A protein and the small-molecule ligand that binds it are described below.
Small molecule (SMILES): CC(=O)N[C@@H]1[C@@H](O)[C@H](O)[C@@H](CO)O[C@H]1O

Binding-site contacts:
Ligand atom C1 contacts residue ASN323 of chain 1.A at 1.4 Å.
Ligand atom C3 contacts residue ASN323 of chain 1.A at 3.8 Å.
Ligand atom C5 contacts residue ASN323 of chain 1.A at 3.7 Å.
Ligand atom N2 contacts residue ASN323 of chain 1.A at 2.9 Å (h-bond).
Ligand atom C2 contacts residue ASN323 of chain 1.A at 2.5 Å.
Ligand atom C4 contacts residue ASN323 of chain 1.A at 4.3 Å.
Ligand atom O7 contacts residue ASN323 of chain 1.A at 3.7 Å.
Ligand atom C7 contacts residue ASN323 of chain 1.A at 3.5 Å.
Ligand atom O5 contacts residue ASN323 of chain 1.A at 2.4 Å (h-bond).

Sequence of chain 1.A:
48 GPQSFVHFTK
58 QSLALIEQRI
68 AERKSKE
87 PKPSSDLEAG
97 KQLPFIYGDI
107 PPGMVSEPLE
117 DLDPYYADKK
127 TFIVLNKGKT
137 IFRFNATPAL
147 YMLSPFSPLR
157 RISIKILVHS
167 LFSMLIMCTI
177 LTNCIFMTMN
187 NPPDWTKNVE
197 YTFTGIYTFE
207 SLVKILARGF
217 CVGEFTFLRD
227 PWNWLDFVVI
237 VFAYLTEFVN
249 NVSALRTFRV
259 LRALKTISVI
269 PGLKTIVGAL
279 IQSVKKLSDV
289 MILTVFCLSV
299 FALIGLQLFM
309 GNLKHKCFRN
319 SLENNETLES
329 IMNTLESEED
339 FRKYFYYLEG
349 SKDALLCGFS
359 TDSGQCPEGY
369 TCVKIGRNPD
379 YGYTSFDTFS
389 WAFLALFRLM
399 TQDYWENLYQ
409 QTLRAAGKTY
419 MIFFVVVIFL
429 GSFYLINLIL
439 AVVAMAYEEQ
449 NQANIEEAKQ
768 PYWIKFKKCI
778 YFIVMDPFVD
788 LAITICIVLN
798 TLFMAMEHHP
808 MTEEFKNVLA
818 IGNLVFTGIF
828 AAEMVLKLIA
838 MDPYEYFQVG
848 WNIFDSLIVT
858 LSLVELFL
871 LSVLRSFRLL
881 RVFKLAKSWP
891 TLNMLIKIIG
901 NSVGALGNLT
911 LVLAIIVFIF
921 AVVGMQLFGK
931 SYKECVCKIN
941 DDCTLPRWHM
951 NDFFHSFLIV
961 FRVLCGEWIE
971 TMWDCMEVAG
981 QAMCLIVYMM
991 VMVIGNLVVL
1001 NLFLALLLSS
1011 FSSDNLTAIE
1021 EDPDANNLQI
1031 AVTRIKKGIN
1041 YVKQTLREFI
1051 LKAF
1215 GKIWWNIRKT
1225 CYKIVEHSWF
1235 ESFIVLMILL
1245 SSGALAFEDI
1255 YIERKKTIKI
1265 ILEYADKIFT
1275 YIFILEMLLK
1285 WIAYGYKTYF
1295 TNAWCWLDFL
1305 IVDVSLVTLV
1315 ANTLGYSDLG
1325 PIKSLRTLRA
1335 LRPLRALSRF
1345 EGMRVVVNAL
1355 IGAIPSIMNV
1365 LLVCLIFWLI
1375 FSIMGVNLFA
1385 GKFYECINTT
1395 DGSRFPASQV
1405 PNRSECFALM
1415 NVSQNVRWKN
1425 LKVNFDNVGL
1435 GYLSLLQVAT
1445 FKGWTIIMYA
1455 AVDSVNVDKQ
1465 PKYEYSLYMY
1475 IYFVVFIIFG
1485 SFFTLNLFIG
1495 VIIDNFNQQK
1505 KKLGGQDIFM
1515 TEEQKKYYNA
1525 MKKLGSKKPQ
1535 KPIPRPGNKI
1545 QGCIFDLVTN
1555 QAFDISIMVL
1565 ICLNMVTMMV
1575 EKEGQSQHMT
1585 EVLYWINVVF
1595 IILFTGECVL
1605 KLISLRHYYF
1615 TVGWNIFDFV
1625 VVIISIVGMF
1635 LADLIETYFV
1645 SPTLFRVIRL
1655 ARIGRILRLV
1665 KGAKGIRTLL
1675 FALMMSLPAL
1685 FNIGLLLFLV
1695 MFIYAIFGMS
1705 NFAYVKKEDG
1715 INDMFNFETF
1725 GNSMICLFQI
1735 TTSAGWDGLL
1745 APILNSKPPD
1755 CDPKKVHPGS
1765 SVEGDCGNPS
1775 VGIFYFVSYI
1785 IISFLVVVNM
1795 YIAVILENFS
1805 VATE